Binding-site contacts:
Ligand atom O6 contacts residue GLN36 of chain 1.O at 3.0 Å (h-bond).
Ligand atom O5 contacts residue ARG345 of chain 1.P at 3.1 Å (salt-bridge).
Ligand atom C2 contacts residue LYS10 of chain 1.O at 3.3 Å.
Ligand atom O12 contacts residue MG1 of chain 1.CE at 2.1 Å.
Ligand atom O2 contacts residue XG41 of chain 1.PD at 3.3 Å.
Ligand atom O3 contacts residue VAL11 of chain 1.O at 3.2 Å (h-bond).
Ligand atom O2 contacts residue ILE12 of chain 1.O at 3.1 Å.
Ligand atom C10 contacts residue TYR49 of chain 1.P at 3.3 Å (hydrophobic).
Ligand atom O9 contacts residue MG1 of chain 1.CE at 2.5 Å.
Ligand atom O8 contacts residue ARG345 of chain 1.P at 2.9 Å (salt-bridge).
Ligand atom O6 contacts residue PHE59 of chain 1.O at 3.4 Å.
Ligand atom O1 contacts residue LYS10 of chain 1.O at 2.4 Å (salt-bridge).
Ligand atom P3 contacts residue MG1 of chain 1.CE at 3.3 Å.
Ligand atom N2 contacts residue ARG345 of chain 1.P at 3.5 Å (salt-bridge).
Ligand atom O12 contacts residue XG41 of chain 1.PD at 2.6 Å (h-bond).
Ligand atom P3 contacts residue LYS417 of chain 1.M at 3.4 Å.
Ligand atom P2 contacts residue MG1 of chain 1.CE at 3.3 Å.
Ligand atom O9 contacts residue LYS10 of chain 1.O at 3.0 Å.
Ligand atom N1 contacts residue ASN31 of chain 1.O at 2.9 Å (h-bond).
Ligand atom C4 contacts residue XG41 of chain 1.PD at 3.5 Å.
Ligand atom C6 contacts residue XG41 of chain 1.PD at 3.4 Å.
Ligand atom N3 contacts residue TYR49 of chain 1.P at 3.3 Å (h-bond).
Ligand atom C1 contacts residue VAL50 of chain 1.P at 3.4 Å (hydrophobic).
Ligand atom O14 contacts residue MG1 of chain 1.CE at 2.0 Å.
Ligand atom C8 contacts residue XG41 of chain 1.PD at 3.1 Å.
Ligand atom O6 contacts residue ARG39 of chain 1.O at 3.0 Å (salt-bridge).
Ligand atom O13 contacts residue LYS417 of chain 1.M at 2.2 Å (salt-bridge).
Ligand atom O14 contacts residue XG41 of chain 1.PD at 3.5 Å (h-bond).
Ligand atom O9 contacts residue XG41 of chain 1.PD at 3.1 Å (h-bond).
Ligand atom C2 contacts residue ARG345 of chain 1.P at 3.5 Å.
Ligand atom O1 contacts residue ASN31 of chain 1.O at 3.2 Å (h-bond).
Ligand atom N3 contacts residue ARG39 of chain 1.O at 3.1 Å (salt-bridge).
Ligand atom O8 contacts residue LYS10 of chain 1.O at 3.4 Å (salt-bridge).
Ligand atom C3 contacts residue VAL11 of chain 1.O at 3.5 Å (hydrophobic).
Ligand atom O4 contacts residue ARG345 of chain 1.P at 3.2 Å (salt-bridge).
Ligand atom C10 contacts residue VAL50 of chain 1.P at 3.2 Å (hydrophobic).
Ligand atom C10 contacts residue ILE12 of chain 1.O at 3.4 Å (hydrophobic).
Ligand atom O3 contacts residue XG41 of chain 1.PD at 2.7 Å (h-bond).
Ligand atom O2 contacts residue VAL11 of chain 1.O at 2.5 Å (h-bond).
Ligand atom C5 contacts residue ARG345 of chain 1.P at 3.3 Å.

The small molecule below binds the protein below.
Small molecule (SMILES): O=c1[nH]c(=O)c2ncn([C@@H]3O[C@H](COP(=O)(O)OP(=O)(O)OP(=O)(O)O)[C@@H](O)[C@H]3O)c2[nH]1

Sequence of chain 1.O:
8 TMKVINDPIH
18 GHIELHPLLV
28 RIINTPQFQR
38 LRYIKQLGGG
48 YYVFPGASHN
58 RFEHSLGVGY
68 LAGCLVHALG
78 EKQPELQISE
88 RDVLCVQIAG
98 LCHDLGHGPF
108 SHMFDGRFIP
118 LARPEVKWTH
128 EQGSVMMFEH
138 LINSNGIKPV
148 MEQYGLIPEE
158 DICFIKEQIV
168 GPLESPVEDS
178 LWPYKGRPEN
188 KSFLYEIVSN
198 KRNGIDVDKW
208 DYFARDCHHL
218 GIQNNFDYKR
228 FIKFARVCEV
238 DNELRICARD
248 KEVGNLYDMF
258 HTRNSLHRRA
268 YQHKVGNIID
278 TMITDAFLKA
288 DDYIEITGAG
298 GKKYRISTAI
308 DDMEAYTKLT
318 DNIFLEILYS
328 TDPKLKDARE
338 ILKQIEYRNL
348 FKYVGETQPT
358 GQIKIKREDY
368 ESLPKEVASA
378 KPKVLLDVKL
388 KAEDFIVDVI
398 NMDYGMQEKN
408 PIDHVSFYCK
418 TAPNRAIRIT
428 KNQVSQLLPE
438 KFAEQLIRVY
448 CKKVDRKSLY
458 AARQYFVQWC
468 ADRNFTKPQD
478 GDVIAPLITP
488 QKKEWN

Sequence of chain 1.P:
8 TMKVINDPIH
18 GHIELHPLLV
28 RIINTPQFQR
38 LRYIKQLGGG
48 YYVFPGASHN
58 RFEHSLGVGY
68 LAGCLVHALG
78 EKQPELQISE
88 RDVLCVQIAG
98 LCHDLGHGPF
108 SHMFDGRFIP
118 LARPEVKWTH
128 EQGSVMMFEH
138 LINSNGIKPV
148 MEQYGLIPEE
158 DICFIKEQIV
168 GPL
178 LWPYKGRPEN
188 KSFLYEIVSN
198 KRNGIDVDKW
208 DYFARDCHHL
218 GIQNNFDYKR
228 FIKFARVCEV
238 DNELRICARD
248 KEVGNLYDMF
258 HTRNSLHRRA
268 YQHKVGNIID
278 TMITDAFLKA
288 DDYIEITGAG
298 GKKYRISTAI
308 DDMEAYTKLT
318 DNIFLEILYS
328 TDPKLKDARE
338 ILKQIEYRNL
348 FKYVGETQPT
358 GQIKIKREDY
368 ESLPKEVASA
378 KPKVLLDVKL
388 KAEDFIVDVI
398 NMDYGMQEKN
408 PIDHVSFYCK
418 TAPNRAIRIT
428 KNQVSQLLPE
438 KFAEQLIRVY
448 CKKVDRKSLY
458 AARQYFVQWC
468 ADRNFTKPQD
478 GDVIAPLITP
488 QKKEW

Sequence of chain 1.M:
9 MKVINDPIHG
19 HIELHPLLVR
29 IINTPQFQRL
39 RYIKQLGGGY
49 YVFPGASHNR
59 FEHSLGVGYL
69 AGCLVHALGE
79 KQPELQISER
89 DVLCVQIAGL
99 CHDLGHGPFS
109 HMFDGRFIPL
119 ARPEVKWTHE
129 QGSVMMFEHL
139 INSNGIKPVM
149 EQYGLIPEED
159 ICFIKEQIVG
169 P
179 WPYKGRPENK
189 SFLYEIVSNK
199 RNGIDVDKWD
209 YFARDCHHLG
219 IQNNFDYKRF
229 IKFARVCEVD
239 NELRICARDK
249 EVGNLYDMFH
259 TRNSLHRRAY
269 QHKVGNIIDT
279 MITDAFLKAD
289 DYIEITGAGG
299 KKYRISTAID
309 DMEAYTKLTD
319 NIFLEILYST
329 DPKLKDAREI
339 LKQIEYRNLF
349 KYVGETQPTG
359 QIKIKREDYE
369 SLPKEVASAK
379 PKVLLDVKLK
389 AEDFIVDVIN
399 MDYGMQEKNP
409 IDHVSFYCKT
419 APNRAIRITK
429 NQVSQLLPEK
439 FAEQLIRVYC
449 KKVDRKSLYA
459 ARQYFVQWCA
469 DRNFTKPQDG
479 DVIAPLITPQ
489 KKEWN